This protein binds this small molecule.
Small molecule (SMILES): CCN(CC)C(=O)C[C@H](NC(=O)/C=C/c1ccccc1)C(=O)N[C@@H](Cc1ccc(F)cc1)C(=O)NCc1cccc2ccccc12

Binding-site contacts:
Ligand atom O35 contacts residue SER27 of chain 1.N at 2.9 Å (h-bond).
Ligand atom C37 contacts residue GLN22 of chain 1.N at 3.7 Å.
Ligand atom C16 contacts residue ALA49 of chain 1.N at 3.6 Å (hydrophobic).
Ligand atom C15 contacts residue VAL31 of chain 1.N at 3.2 Å (hydrophobic).
Ligand atom O18 contacts residue THR21 of chain 1.N at 3.2 Å (h-bond).
Ligand atom C05 contacts residue GLY47 of chain 1.N at 3.6 Å.
Ligand atom C13 contacts residue VAL31 of chain 1.N at 3.6 Å (hydrophobic).
Ligand atom C07 contacts residue THR1 of chain 1.N at 3.0 Å.
Ligand atom C10 contacts residue LYS33 of chain 1.N at 3.7 Å.
Ligand atom N06 contacts residue THR1 of chain 1.N at 3.8 Å.
Ligand atom N06 contacts residue GLY47 of chain 1.N at 2.8 Å (h-bond).
Ligand atom C14 contacts residue ALA49 of chain 1.N at 3.6 Å (hydrophobic).
Ligand atom O35 contacts residue GLN22 of chain 1.N at 2.4 Å (h-bond).
Ligand atom C17 contacts residue VAL31 of chain 1.N at 3.2 Å (hydrophobic).
Ligand atom C32 contacts residue TRP129 of chain 1.H at 3.2 Å (hydrophobic).
Ligand atom C28 contacts residue ASP124 of chain 1.H at 3.6 Å.
Ligand atom O46 contacts residue GLN22 of chain 1.N at 3.0 Å.
Ligand atom C15 contacts residue ALA49 of chain 1.N at 3.5 Å (hydrophobic).
Ligand atom O01 contacts residue ALA49 of chain 1.N at 2.8 Å (h-bond).
Ligand atom C29 contacts residue SER27 of chain 1.N at 3.5 Å.
Ligand atom C15 contacts residue SER20 of chain 1.N at 3.6 Å.
Ligand atom C29 contacts residue SER20 of chain 1.N at 3.7 Å.
Ligand atom C29 contacts residue GLN22 of chain 1.N at 3.5 Å.
Ligand atom C04 contacts residue GLY47 of chain 1.N at 3.5 Å.
Ligand atom N03 contacts residue THR21 of chain 1.N at 2.9 Å (h-bond).
Ligand atom C12 contacts residue VAL31 of chain 1.N at 3.5 Å (hydrophobic).
Ligand atom O01 contacts residue THR48 of chain 1.N at 3.7 Å.
Ligand atom O18 contacts residue SER20 of chain 1.N at 3.3 Å.
Ligand atom C10 contacts residue ALA52 of chain 1.N at 3.7 Å (hydrophobic).
Ligand atom C09 contacts residue ILE45 of chain 1.N at 3.5 Å (hydrophobic).
Ligand atom C32 contacts residue GLY128 of chain 1.H at 3.1 Å.
Ligand atom C27 contacts residue THR21 of chain 1.N at 3.5 Å.
Ligand atom C02 contacts residue THR21 of chain 1.N at 3.6 Å.
Ligand atom C10 contacts residue ILE45 of chain 1.N at 3.3 Å (hydrophobic).
Ligand atom C14 contacts residue SER20 of chain 1.N at 3.7 Å.
Ligand atom C14 contacts residue VAL31 of chain 1.N at 3.5 Å (hydrophobic).
Ligand atom C16 contacts residue VAL31 of chain 1.N at 3.0 Å (hydrophobic).
Ligand atom N36 contacts residue ASP124 of chain 1.H at 3.0 Å (salt-bridge).
Ligand atom C41 contacts residue ALA126 of chain 1.H at 3.7 Å (hydrophobic).
Ligand atom C28 contacts residue SER20 of chain 1.N at 3.5 Å.

Sequence of chain 1.N:
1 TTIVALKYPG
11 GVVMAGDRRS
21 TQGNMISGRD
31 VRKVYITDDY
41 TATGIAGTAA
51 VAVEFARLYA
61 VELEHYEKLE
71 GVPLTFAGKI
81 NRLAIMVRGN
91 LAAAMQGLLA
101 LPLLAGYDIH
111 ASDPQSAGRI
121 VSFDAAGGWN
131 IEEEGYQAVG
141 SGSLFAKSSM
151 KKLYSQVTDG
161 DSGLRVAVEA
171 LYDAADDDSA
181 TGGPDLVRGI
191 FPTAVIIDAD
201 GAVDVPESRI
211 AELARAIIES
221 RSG

Sequence of chain 1.H:
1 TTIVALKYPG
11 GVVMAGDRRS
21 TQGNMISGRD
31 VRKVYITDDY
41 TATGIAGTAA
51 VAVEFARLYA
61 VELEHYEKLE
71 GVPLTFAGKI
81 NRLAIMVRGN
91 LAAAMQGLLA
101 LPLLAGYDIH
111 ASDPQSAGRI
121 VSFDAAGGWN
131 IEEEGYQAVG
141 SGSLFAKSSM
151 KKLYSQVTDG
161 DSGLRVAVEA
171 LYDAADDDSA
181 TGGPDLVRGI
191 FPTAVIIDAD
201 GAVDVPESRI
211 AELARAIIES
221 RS